A small-molecule ligand and the protein it binds are described below.
Small molecule (SMILES): CC(=O)N[C@H]1[C@H]([C@H](O)[C@H](O)CO)O[C@@](OC[C@H]2O[C@@H](O[C@H]3[C@H](O)[C@@H](O)[C@H](O)O[C@@H]3CO)[C@H](O)[C@@H](O)[C@H]2O)(C(=O)O)C[C@@H]1O

Sequence of chain 42.A:
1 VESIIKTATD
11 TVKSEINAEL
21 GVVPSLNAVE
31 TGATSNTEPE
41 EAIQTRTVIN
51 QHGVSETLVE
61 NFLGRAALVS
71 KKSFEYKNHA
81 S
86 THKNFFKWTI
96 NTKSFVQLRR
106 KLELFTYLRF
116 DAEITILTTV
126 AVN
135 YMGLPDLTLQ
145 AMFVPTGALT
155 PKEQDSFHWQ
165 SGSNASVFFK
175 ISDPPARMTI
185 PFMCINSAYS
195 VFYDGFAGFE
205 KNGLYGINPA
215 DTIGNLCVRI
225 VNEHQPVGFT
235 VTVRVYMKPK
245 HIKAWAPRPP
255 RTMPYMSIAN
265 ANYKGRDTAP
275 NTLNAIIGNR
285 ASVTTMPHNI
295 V

Binding-site contacts:
Ligand atom O6 contacts residue PRO274 of chain 42.A at 3.7 Å.
Ligand atom C6 contacts residue ASP91 of chain 42.C at 3.8 Å.
Ligand atom C4 contacts residue PRO231 of chain 42.C at 3.5 Å (hydrophobic).
Ligand atom N5 contacts residue ASP232 of chain 42.C at 4.1 Å.
Ligand atom C4 contacts residue ASP232 of chain 42.C at 3.5 Å.
Ligand atom O7 contacts residue PRO274 of chain 42.A at 3.4 Å.
Ligand atom C5 contacts residue ASN275 of chain 42.A at 3.6 Å.
Ligand atom C11 contacts residue ASP232 of chain 42.C at 3.8 Å.
Ligand atom C3 contacts residue PRO274 of chain 42.A at 3.8 Å (hydrophobic).
Ligand atom O4 contacts residue ARG95 of chain 42.C at 3.6 Å (salt-bridge).
Ligand atom N5 contacts residue PRO231 of chain 42.C at 2.9 Å (h-bond).
Ligand atom C11 contacts residue GLY234 of chain 42.C at 3.8 Å.
Ligand atom C4 contacts residue ASN275 of chain 42.A at 3.8 Å.
Ligand atom O6 contacts residue ASP91 of chain 42.C at 3.1 Å.
Ligand atom O3 contacts residue PRO274 of chain 42.A at 3.8 Å.
Ligand atom O7 contacts residue ARG270 of chain 42.A at 3.8 Å.
Ligand atom C3 contacts residue ARG95 of chain 42.C at 3.9 Å.
Ligand atom O4 contacts residue PRO231 of chain 42.C at 3.8 Å.
Ligand atom O1B contacts residue ARG104 of chain 42.C at 2.8 Å (salt-bridge).
Ligand atom C4 contacts residue PRO274 of chain 42.A at 4.0 Å (hydrophobic).
Ligand atom O3 contacts residue GLY282 of chain 42.A at 3.4 Å.
Ligand atom O4 contacts residue ASP232 of chain 42.C at 2.7 Å (salt-bridge).
Ligand atom C3 contacts residue PRO274 of chain 42.A at 4.1 Å (hydrophobic).
Ligand atom C3 contacts residue ASP232 of chain 42.C at 4.0 Å.
Ligand atom O4 contacts residue ASN275 of chain 42.A at 3.0 Å (h-bond).
Ligand atom O3 contacts residue ASP91 of chain 42.C at 4.0 Å.
Ligand atom C3 contacts residue ARG104 of chain 42.C at 3.8 Å.
Ligand atom O4 contacts residue ASP91 of chain 42.C at 2.7 Å (salt-bridge).
Ligand atom C4 contacts residue ASP91 of chain 42.C at 3.2 Å.
Ligand atom C5 contacts residue PRO231 of chain 42.C at 3.7 Å (hydrophobic).
Ligand atom N5 contacts residue ASN275 of chain 42.A at 3.6 Å (h-bond).
Ligand atom C5 contacts residue PRO274 of chain 42.A at 4.0 Å (hydrophobic).
Ligand atom C10 contacts residue PRO231 of chain 42.C at 3.8 Å (hydrophobic).
Ligand atom C11 contacts residue ILE233 of chain 42.C at 3.8 Å (hydrophobic).
Ligand atom O10 contacts residue ARG270 of chain 42.A at 3.3 Å.
Ligand atom C11 contacts residue PRO231 of chain 42.C at 3.7 Å (hydrophobic).
Ligand atom C1 contacts residue ARG104 of chain 42.C at 3.6 Å.
Ligand atom O10 contacts residue ASN275 of chain 42.A at 2.9 Å (h-bond).
Ligand atom C10 contacts residue ASN275 of chain 42.A at 3.3 Å.
Ligand atom C4 contacts residue ARG104 of chain 42.C at 3.9 Å.

Sequence of chain 42.C:
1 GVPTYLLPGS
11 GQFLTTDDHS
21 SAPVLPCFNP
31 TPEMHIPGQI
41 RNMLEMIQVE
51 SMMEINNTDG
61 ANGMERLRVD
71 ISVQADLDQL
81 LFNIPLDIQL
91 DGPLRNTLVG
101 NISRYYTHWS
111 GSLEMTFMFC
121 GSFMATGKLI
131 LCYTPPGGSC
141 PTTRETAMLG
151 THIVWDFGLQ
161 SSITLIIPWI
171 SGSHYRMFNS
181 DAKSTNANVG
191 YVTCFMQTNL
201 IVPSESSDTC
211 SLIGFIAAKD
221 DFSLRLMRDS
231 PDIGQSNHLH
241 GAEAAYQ